This small molecule binds to this protein.
Small molecule (SMILES): OC[C@H]1O[C@@](CO)(O[C@H]2O[C@H](CO)[C@@H](O)[C@H](O)[C@H]2O)[C@@H](O)[C@@H]1O

Binding-site contacts:
Ligand atom O4 contacts residue ASN71 of chain 2.A at 3.5 Å (h-bond).
Ligand atom C6 contacts residue GLU355 of chain 2.A at 3.0 Å.
Ligand atom O4 contacts residue THR105 of chain 2.A at 3.7 Å.
Ligand atom O4 contacts residue SER106 of chain 2.A at 4.0 Å.
Ligand atom O6 contacts residue GLU355 of chain 2.A at 3.4 Å (salt-bridge).
Ligand atom O6 contacts residue GLN351 of chain 2.A at 4.0 Å.
Ligand atom C3 contacts residue ASN71 of chain 2.A at 3.9 Å.
Ligand atom C6 contacts residue GLN351 of chain 2.A at 4.2 Å.
Ligand atom C4 contacts residue ASN71 of chain 2.A at 3.8 Å.
Ligand atom O3 contacts residue ASN71 of chain 2.A at 2.9 Å (h-bond).
Ligand atom C5 contacts residue GLU355 of chain 2.A at 3.8 Å.
Ligand atom C4 contacts residue GLU355 of chain 2.A at 3.5 Å.
Ligand atom C6 contacts residue SER107 of chain 2.A at 4.4 Å.
Ligand atom C6 contacts residue GLN352 of chain 2.A at 4.3 Å.
Ligand atom O6 contacts residue GLN352 of chain 2.A at 3.6 Å.
Ligand atom C6 contacts residue GLN351 of chain 2.A at 3.6 Å.
Ligand atom O4 contacts residue GLU355 of chain 2.A at 2.8 Å (salt-bridge).

Sequence of chain 2.A:
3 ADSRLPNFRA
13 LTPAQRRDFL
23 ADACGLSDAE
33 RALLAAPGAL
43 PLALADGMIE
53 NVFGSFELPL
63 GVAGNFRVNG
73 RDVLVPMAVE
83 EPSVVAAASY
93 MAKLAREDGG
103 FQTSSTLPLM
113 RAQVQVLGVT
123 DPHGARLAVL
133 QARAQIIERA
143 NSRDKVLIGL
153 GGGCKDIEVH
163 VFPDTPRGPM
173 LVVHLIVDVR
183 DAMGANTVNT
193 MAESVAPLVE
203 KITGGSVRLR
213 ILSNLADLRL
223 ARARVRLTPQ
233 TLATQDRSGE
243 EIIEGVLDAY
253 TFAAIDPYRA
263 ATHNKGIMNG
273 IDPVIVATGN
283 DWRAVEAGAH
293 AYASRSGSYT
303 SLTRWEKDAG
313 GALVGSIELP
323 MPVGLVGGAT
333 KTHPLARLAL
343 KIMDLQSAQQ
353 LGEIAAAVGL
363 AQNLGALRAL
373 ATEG